Binding-site contacts:
Ligand atom C1 contacts residue THR87 of chain 1.B at 3.9 Å.
Ligand atom C4 contacts residue ASN85 of chain 1.B at 4.2 Å.
Ligand atom C7 contacts residue ASN85 of chain 1.B at 3.3 Å.
Ligand atom O6 contacts residue TYR112 of chain 1.B at 3.8 Å.
Ligand atom C5 contacts residue ASN85 of chain 1.B at 3.6 Å.
Ligand atom C8 contacts residue ASN85 of chain 1.B at 4.4 Å.
Ligand atom O5 contacts residue ASN85 of chain 1.B at 2.3 Å (h-bond).
Ligand atom C2 contacts residue ASN85 of chain 1.B at 2.4 Å.
Ligand atom O7 contacts residue LYS84 of chain 1.B at 4.5 Å.
Ligand atom O7 contacts residue ASN85 of chain 1.B at 3.3 Å (h-bond).
Ligand atom C6 contacts residue TYR112 of chain 1.B at 4.0 Å (hydrophobic).
Ligand atom N2 contacts residue THR87 of chain 1.B at 4.2 Å.
Ligand atom C1 contacts residue VAL88 of chain 1.B at 3.9 Å (hydrophobic).
Ligand atom O5 contacts residue VAL88 of chain 1.B at 3.6 Å.
Ligand atom C1 contacts residue ASN85 of chain 1.B at 1.4 Å.
Ligand atom C8 contacts residue LYS84 of chain 1.B at 4.4 Å.
Ligand atom C3 contacts residue ASN85 of chain 1.B at 3.8 Å.
Ligand atom C5 contacts residue VAL88 of chain 1.B at 4.1 Å (hydrophobic).
Ligand atom N2 contacts residue ASN85 of chain 1.B at 2.9 Å (h-bond).

The small molecule below binds the protein below.
Small molecule (SMILES): CC(=O)N[C@@H]1[C@@H](O)[C@H](O)[C@@H](CO)O[C@H]1O

Sequence of chain 1.B:
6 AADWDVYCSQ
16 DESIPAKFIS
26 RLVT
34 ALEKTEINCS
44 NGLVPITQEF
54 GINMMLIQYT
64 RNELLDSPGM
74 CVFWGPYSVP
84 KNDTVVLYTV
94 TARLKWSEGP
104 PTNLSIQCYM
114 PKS